Sequence of chain 1.A:
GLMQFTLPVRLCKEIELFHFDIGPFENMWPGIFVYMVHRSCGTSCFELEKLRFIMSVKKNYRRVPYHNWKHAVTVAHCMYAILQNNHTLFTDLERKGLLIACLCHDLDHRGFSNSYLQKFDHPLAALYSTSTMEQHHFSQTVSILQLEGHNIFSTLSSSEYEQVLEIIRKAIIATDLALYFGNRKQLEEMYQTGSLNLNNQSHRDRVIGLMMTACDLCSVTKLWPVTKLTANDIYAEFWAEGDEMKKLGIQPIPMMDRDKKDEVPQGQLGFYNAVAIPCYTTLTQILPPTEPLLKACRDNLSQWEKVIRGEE

Binding-site contacts:
Ligand atom C7 contacts residue TYR247 of chain 1.A at 3.4 Å (hydrophobic).
Ligand atom C4 contacts residue PHE283 of chain 1.A at 3.6 Å (hydrophobic).
Ligand atom C27 contacts residue PHE283 of chain 1.A at 3.8 Å (hydrophobic).
Ligand atom C11 contacts residue TYR247 of chain 1.A at 3.8 Å (hydrophobic).
Ligand atom C24 contacts residue LEU229 of chain 1.A at 3.6 Å (hydrophobic).
Ligand atom O3 contacts residue GLN280 of chain 1.A at 2.9 Å (h-bond).
Ligand atom C13 contacts residue GLY279 of chain 1.A at 3.7 Å.
Ligand atom N25 contacts residue PHE250 of chain 1.A at 3.8 Å.
Ligand atom C7 contacts residue GLN280 of chain 1.A at 3.6 Å.
Ligand atom C19 contacts residue PHE283 of chain 1.A at 3.7 Å (hydrophobic).
Ligand atom C15 contacts residue PRO266 of chain 1.A at 3.7 Å (hydrophobic).
Ligand atom N22 contacts residue ILE246 of chain 1.A at 3.7 Å.
Ligand atom N10 contacts residue MET267 of chain 1.A at 3.7 Å.
Ligand atom C11 contacts residue MET267 of chain 1.A at 3.7 Å (hydrophobic).
Ligand atom C28 contacts residue PHE250 of chain 1.A at 3.8 Å (hydrophobic).
Ligand atom C16 contacts residue LYS272 of chain 1.A at 3.8 Å.
Ligand atom C27 contacts residue ILE246 of chain 1.A at 3.7 Å (hydrophobic).
Ligand atom C16 contacts residue GLU275 of chain 1.A at 3.3 Å.
Ligand atom C5 contacts residue PHE283 of chain 1.A at 3.3 Å (hydrophobic).
Ligand atom C20 contacts residue PHE283 of chain 1.A at 3.6 Å (hydrophobic).
Ligand atom C9 contacts residue MET267 of chain 1.A at 3.5 Å (hydrophobic).
Ligand atom C8 contacts residue TYR247 of chain 1.A at 3.3 Å (hydrophobic).
Ligand atom N12 contacts residue MET267 of chain 1.A at 3.7 Å.
Ligand atom N23 contacts residue ILE246 of chain 1.A at 3.8 Å.
Ligand atom C14 contacts residue GLY279 of chain 1.A at 3.8 Å.
Ligand atom N12 contacts residue TYR247 of chain 1.A at 2.7 Å (h-bond).
Ligand atom C11 contacts residue GLY279 of chain 1.A at 3.8 Å.
Ligand atom C27 contacts residue VAL232 of chain 1.A at 3.9 Å (hydrophobic).
Ligand atom C13 contacts residue MET267 of chain 1.A at 3.7 Å (hydrophobic).
Ligand atom C9 contacts residue GLY279 of chain 1.A at 3.8 Å.
Ligand atom C8 contacts residue MET267 of chain 1.A at 3.5 Å (hydrophobic).
Ligand atom N2 contacts residue PHE283 of chain 1.A at 3.3 Å.
Ligand atom C17 contacts residue LYS272 of chain 1.A at 3.5 Å.
Ligand atom C17 contacts residue VAL276 of chain 1.A at 3.9 Å (hydrophobic).
Ligand atom N22 contacts residue PHE283 of chain 1.A at 3.5 Å.
Ligand atom O26 contacts residue PHE283 of chain 1.A at 3.5 Å.
Ligand atom C6 contacts residue MET267 of chain 1.A at 3.5 Å (hydrophobic).
Ligand atom C1 contacts residue PHE283 of chain 1.A at 3.9 Å (hydrophobic).
Ligand atom C18 contacts residue MET267 of chain 1.A at 3.9 Å (hydrophobic).
Ligand atom C17 contacts residue GLU275 of chain 1.A at 3.7 Å.

The protein below binds the small molecule below.
Small molecule (SMILES): CN(C)C(=O)c1cnn(C)c1C(=O)Nc1ccc2[nH]c(-c3ccccc3)nc2c1